The small molecule below binds the protein below.
Small molecule (SMILES): Nc1ncnc2c1ncn2[C@@H]1O[C@H](CO[P](=O)(O)O[C@H]2[C@@H](O)[C@H](n3cnc4c(N)ncnc43)O[C@@H]2CO[P](=O)(O)O[C@H]2[C@@H](O)[C@H](n3cnc4c(N)ncnc43)O[C@@H]2COP(=O)(O)O)[C@@H](O)[C@H]1O

Binding-site contacts:
Ligand atom C6 contacts residue U2 of chain 32.C at 4.1 Å.
Ligand atom N6 contacts residue U2 of chain 32.C at 4.2 Å.
Ligand atom N6 contacts residue U1 of chain 32.C at 2.8 Å (h-bond).
Ligand atom N3 contacts residue U2 of chain 32.C at 3.7 Å.
Ligand atom N1 contacts residue U1 of chain 32.C at 2.8 Å (h-bond).
Ligand atom N1 contacts residue U2 of chain 32.C at 3.5 Å (h-bond).
Ligand atom C6 contacts residue U3 of chain 32.C at 3.3 Å.
Ligand atom N3 contacts residue U3 of chain 32.C at 4.2 Å.
Ligand atom C2 contacts residue U2 of chain 32.C at 3.2 Å.
Ligand atom C2 contacts residue U1 of chain 32.C at 3.5 Å.
Ligand atom C2 contacts residue U3 of chain 32.C at 3.0 Å.
Ligand atom N1 contacts residue U3 of chain 32.C at 2.7 Å (h-bond).
Ligand atom N6 contacts residue U3 of chain 32.C at 3.0 Å (h-bond).
Ligand atom C6 contacts residue U1 of chain 32.C at 3.6 Å.
Ligand atom C4 contacts residue U2 of chain 32.C at 4.3 Å.